Sequence of chain 1.B:
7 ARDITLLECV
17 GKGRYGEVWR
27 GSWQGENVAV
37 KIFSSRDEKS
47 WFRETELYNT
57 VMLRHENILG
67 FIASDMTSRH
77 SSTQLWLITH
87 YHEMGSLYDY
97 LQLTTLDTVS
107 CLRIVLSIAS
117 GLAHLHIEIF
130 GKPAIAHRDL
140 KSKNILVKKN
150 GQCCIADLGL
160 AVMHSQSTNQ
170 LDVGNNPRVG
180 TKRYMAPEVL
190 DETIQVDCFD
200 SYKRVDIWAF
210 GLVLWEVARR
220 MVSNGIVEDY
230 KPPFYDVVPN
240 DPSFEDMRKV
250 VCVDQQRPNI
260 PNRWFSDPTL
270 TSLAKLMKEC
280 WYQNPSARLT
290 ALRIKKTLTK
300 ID

A protein and the small-molecule ligand that binds it are described below.
Small molecule (SMILES): COc1cc(-c2cncc(-c3ccc(C4CCN(C)CC4)cc3)c2C)cc(OC)c1OC

Binding-site contacts:
Ligand atom C16 contacts residue ASP95 of chain 1.B at 3.3 Å.
Ligand atom N08 contacts residue TYR87 of chain 1.B at 3.8 Å.
Ligand atom C06 contacts residue LEU145 of chain 1.B at 3.9 Å (hydrophobic).
Ligand atom C22 contacts residue GLY91 of chain 1.B at 3.5 Å.
Ligand atom C07 contacts residue LEU145 of chain 1.B at 3.6 Å (hydrophobic).
Ligand atom O02 contacts residue THR85 of chain 1.B at 3.9 Å.
Ligand atom C04 contacts residue THR85 of chain 1.B at 3.9 Å.
Ligand atom C09 contacts residue TYR87 of chain 1.B at 3.9 Å (hydrophobic).
Ligand atom C29 contacts residue ALA155 of chain 1.B at 3.8 Å (hydrophobic).
Ligand atom C24 contacts residue LEU145 of chain 1.B at 3.9 Å (hydrophobic).
Ligand atom C01 contacts residue LYS37 of chain 1.B at 3.6 Å.
Ligand atom O28 contacts residue ALA155 of chain 1.B at 3.7 Å.
Ligand atom C32 contacts residue GLU50 of chain 1.B at 3.5 Å.
Ligand atom C32 contacts residue ASP156 of chain 1.B at 3.8 Å.
Ligand atom C07 contacts residue ALA35 of chain 1.B at 3.7 Å (hydrophobic).
Ligand atom C09 contacts residue HIS88 of chain 1.B at 3.1 Å.
Ligand atom C13 contacts residue VAL16 of chain 1.B at 3.8 Å (hydrophobic).
Ligand atom C17 contacts residue ASP95 of chain 1.B at 3.7 Å.
Ligand atom C29 contacts residue ASN143 of chain 1.B at 3.4 Å.
Ligand atom C12 contacts residue VAL16 of chain 1.B at 3.8 Å (hydrophobic).
Ligand atom C14 contacts residue GLY91 of chain 1.B at 3.8 Å.
Ligand atom C21 contacts residue VAL16 of chain 1.B at 3.5 Å (hydrophobic).
Ligand atom C10 contacts residue LEU145 of chain 1.B at 3.9 Å (hydrophobic).
Ligand atom O31 contacts residue LYS37 of chain 1.B at 3.6 Å.
Ligand atom C13 contacts residue TYR87 of chain 1.B at 3.6 Å (hydrophobic).
Ligand atom C04 contacts residue ALA35 of chain 1.B at 3.8 Å (hydrophobic).
Ligand atom N08 contacts residue HIS88 of chain 1.B at 3.0 Å (h-bond).
Ligand atom C01 contacts residue THR85 of chain 1.B at 3.4 Å.
Ligand atom C12 contacts residue TYR87 of chain 1.B at 3.5 Å (hydrophobic).
Ligand atom C01 contacts residue LEU83 of chain 1.B at 3.5 Å (hydrophobic).
Ligand atom O02 contacts residue LYS37 of chain 1.B at 3.6 Å.
Ligand atom C23 contacts residue GLY91 of chain 1.B at 3.5 Å.
Ligand atom C11 contacts residue GLY91 of chain 1.B at 3.9 Å.
Ligand atom C32 contacts residue LEU83 of chain 1.B at 3.8 Å (hydrophobic).
Ligand atom C07 contacts residue HIS86 of chain 1.B at 3.9 Å.
Ligand atom C29 contacts residue LYS142 of chain 1.B at 3.5 Å.
Ligand atom C26 contacts residue LEU145 of chain 1.B at 3.9 Å (hydrophobic).
Ligand atom C22 contacts residue ASP95 of chain 1.B at 3.5 Å.
Ligand atom C12 contacts residue HIS88 of chain 1.B at 3.8 Å.
Ligand atom C01 contacts residue ALA35 of chain 1.B at 3.5 Å (hydrophobic).